Binding-site contacts:
Ligand atom C9 contacts residue ALA302 of chain 1.R at 3.5 Å (hydrophobic).
Ligand atom C1 contacts residue PHE417 of chain 1.R at 3.7 Å (hydrophobic).
Ligand atom C6 contacts residue PHE417 of chain 1.R at 3.8 Å (hydrophobic).
Ligand atom C4 contacts residue SER300 of chain 1.R at 3.5 Å.
Ligand atom C13 contacts residue ALA302 of chain 1.R at 3.8 Å (hydrophobic).
Ligand atom C3 contacts residue GLN165 of chain 1.R at 3.7 Å.
Ligand atom C3 contacts residue SER300 of chain 1.R at 3.0 Å.
Ligand atom C7 contacts residue PHE417 of chain 1.R at 3.5 Å (hydrophobic).
Ligand atom C1 contacts residue GLU167 of chain 1.R at 3.6 Å.
Ligand atom O2 contacts residue GLU360 of chain 1.R at 2.9 Å (salt-bridge).
Ligand atom C27 contacts residue SER828 of chain 1.R at 3.8 Å.
Ligand atom C16 contacts residue THR334 of chain 1.R at 3.3 Å.
Ligand atom P1 contacts residue TYR422 of chain 1.R at 3.8 Å.
Ligand atom O1 contacts residue ZN1 of chain 1.RM at 2.2 Å.
Ligand atom P1 contacts residue ALA302 of chain 1.R at 3.8 Å.
Ligand atom C15 contacts residue LYS364 of chain 1.R at 3.8 Å.
Ligand atom O1 contacts residue HIS337 of chain 1.R at 3.4 Å (h-bond).
Ligand atom C15 contacts residue HIS337 of chain 1.R at 3.6 Å.
Ligand atom N1 contacts residue GLU167 of chain 1.R at 2.7 Å (salt-bridge).
Ligand atom O1 contacts residue GLU304 of chain 1.R at 3.0 Å (salt-bridge).
Ligand atom O1 contacts residue GLU338 of chain 1.R at 3.2 Å (salt-bridge).
Ligand atom N1 contacts residue GLU304 of chain 1.R at 2.9 Å (salt-bridge).
Ligand atom N1 contacts residue MET303 of chain 1.R at 3.4 Å (h-bond).
Ligand atom C26 contacts residue SER828 of chain 1.R at 3.7 Å.
Ligand atom C24 contacts residue SER828 of chain 1.R at 3.7 Å.
Ligand atom C23 contacts residue SER828 of chain 1.R at 3.5 Å.
Ligand atom O3 contacts residue GLY301 of chain 1.R at 2.7 Å (h-bond).
Ligand atom C11 contacts residue ALA302 of chain 1.R at 3.2 Å (hydrophobic).
Ligand atom O2 contacts residue ZN1 of chain 1.RM at 2.5 Å.
Ligand atom C10 contacts residue GLY301 of chain 1.R at 3.8 Å.
Ligand atom C21 contacts residue TYR422 of chain 1.R at 3.7 Å (hydrophobic).
Ligand atom O2 contacts residue TYR422 of chain 1.R at 2.3 Å (h-bond).
Ligand atom C22 contacts residue SER828 of chain 1.R at 3.7 Å.
Ligand atom O1 contacts residue HIS341 of chain 1.R at 3.6 Å.
Ligand atom C15 contacts residue GLU367 of chain 1.R at 3.7 Å.
Ligand atom P1 contacts residue ZN1 of chain 1.RM at 2.9 Å.
Ligand atom C13 contacts residue GLU338 of chain 1.R at 3.5 Å.
Ligand atom N3 contacts residue SER828 of chain 1.R at 3.8 Å.
Ligand atom C25 contacts residue SER828 of chain 1.R at 3.7 Å.
Ligand atom C26 contacts residue SER829 of chain 1.R at 3.7 Å.

Sequence of chain 1.R:
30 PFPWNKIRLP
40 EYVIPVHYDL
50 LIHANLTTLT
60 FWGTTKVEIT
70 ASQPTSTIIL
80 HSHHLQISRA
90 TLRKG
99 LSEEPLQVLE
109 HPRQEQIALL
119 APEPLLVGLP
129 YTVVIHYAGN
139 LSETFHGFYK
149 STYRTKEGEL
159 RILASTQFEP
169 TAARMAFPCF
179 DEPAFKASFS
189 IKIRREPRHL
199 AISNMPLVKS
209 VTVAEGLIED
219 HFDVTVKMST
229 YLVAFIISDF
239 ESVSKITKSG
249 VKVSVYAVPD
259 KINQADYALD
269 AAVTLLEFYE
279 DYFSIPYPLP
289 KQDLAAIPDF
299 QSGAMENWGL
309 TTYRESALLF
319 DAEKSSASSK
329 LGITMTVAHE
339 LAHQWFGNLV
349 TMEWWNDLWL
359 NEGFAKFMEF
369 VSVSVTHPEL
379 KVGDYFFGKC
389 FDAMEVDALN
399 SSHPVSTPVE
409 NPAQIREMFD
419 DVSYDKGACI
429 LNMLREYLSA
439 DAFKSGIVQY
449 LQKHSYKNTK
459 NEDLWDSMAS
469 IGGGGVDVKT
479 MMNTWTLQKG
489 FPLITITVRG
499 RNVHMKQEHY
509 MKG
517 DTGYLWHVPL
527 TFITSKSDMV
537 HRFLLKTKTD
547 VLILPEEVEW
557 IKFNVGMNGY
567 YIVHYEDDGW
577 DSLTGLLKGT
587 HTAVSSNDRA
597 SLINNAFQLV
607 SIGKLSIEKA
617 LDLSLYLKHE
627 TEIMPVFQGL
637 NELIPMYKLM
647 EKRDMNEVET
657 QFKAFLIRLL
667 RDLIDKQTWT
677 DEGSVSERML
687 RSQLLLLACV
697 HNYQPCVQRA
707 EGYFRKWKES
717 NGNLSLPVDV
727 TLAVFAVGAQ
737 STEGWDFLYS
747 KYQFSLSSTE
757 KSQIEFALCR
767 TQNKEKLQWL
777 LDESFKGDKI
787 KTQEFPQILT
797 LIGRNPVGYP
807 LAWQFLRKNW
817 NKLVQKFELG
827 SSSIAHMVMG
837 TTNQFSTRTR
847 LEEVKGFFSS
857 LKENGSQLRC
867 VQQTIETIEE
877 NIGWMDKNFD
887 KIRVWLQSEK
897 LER

The small molecule below binds the protein below.
Small molecule (SMILES): CC(C)C[C@H](CP(=O)(O)[C@@H](N)CCc1ccccc1)C(=O)N[C@@H](Cc1c[nH]c2ccccc12)C(N)=O